Binding-site contacts:
Ligand atom O7 contacts residue ASN124 of chain 1.A at 3.4 Å (h-bond).
Ligand atom O5 contacts residue ASN124 of chain 1.A at 2.4 Å (h-bond).
Ligand atom C2 contacts residue ASN124 of chain 1.A at 2.4 Å.
Ligand atom C4 contacts residue ASN124 of chain 1.A at 4.1 Å.
Ligand atom C5 contacts residue ASN124 of chain 1.A at 3.7 Å.
Ligand atom C7 contacts residue ASN124 of chain 1.A at 3.5 Å.
Ligand atom C3 contacts residue ASN124 of chain 1.A at 3.8 Å.
Ligand atom N2 contacts residue ASN124 of chain 1.A at 2.9 Å (h-bond).
Ligand atom C1 contacts residue ASN124 of chain 1.A at 1.4 Å.
Ligand atom C8 contacts residue ILE122 of chain 1.A at 4.4 Å (hydrophobic).
Ligand atom C8 contacts residue ARG121 of chain 1.A at 3.8 Å.

Sequence of chain 1.A:
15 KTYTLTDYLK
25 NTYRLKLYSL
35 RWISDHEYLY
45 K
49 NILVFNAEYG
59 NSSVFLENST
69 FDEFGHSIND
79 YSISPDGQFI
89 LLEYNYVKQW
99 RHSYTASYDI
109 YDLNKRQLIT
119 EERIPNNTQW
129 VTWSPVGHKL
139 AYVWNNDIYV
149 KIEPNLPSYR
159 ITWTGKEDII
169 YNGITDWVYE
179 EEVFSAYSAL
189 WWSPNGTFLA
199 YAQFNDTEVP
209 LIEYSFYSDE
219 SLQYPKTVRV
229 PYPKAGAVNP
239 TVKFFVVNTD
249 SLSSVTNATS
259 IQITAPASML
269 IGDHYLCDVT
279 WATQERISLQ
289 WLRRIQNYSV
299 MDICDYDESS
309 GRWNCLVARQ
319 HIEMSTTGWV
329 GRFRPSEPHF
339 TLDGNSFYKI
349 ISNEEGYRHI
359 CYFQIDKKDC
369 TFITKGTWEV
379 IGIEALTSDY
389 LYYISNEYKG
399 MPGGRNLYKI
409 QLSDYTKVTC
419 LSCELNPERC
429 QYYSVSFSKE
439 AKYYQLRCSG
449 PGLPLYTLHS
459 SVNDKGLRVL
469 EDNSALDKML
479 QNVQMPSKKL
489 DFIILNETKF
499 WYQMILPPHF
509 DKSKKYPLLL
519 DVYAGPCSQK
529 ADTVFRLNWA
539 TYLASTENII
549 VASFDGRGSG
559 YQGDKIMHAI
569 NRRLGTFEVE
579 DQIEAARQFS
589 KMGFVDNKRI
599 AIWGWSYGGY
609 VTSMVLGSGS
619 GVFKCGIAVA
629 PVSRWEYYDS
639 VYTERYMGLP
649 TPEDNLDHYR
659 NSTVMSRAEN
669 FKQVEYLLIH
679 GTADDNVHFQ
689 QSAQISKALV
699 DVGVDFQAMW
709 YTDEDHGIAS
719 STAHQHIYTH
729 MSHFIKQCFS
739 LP

The protein below binds the small molecule below.
Small molecule (SMILES): CC(=O)N[C@@H]1[C@@H](O)[C@H](O)[C@@H](CO)O[C@H]1O